Binding-site contacts:
Ligand atom O3 contacts residue ASN133 of chain 1.D at 3.8 Å.
Ligand atom C6 contacts residue ASP54 of chain 1.D at 3.3 Å.
Ligand atom C3 contacts residue PHE1 of chain 1.D at 4.3 Å (hydrophobic).
Ligand atom C1 contacts residue ILE13 of chain 1.D at 3.9 Å (hydrophobic).
Ligand atom C5 contacts residue TYR48 of chain 1.D at 4.2 Å (hydrophobic).
Ligand atom O5 contacts residue TYR48 of chain 1.D at 3.8 Å.
Ligand atom C3 contacts residue ASN135 of chain 1.D at 4.4 Å.
Ligand atom C6 contacts residue PHE1 of chain 1.D at 4.0 Å (hydrophobic).
Ligand atom C2 contacts residue PHE1 of chain 1.D at 3.6 Å (hydrophobic).
Ligand atom C4 contacts residue ASN135 of chain 1.D at 4.4 Å.
Ligand atom O4 contacts residue ILE52 of chain 1.D at 3.6 Å.
Ligand atom O3 contacts residue ASN135 of chain 1.D at 3.6 Å.
Ligand atom C6 contacts residue ASP47 of chain 1.D at 3.6 Å.
Ligand atom O2 contacts residue PHE1 of chain 1.D at 2.7 Å (h-bond).
Ligand atom C6 contacts residue TYR48 of chain 1.D at 3.7 Å (hydrophobic).
Ligand atom C6 contacts residue ASN46 of chain 1.D at 3.4 Å.
Ligand atom C1 contacts residue PHE1 of chain 1.D at 3.6 Å (hydrophobic).
Ligand atom O6 contacts residue TYR48 of chain 1.D at 4.0 Å.
Ligand atom O4 contacts residue ASP54 of chain 1.D at 3.0 Å (salt-bridge).
Ligand atom C7 contacts residue TYR48 of chain 1.D at 3.5 Å (hydrophobic).
Ligand atom C4 contacts residue PHE1 of chain 1.D at 3.8 Å (hydrophobic).
Ligand atom C6 contacts residue ILE52 of chain 1.D at 4.0 Å (hydrophobic).
Ligand atom O5 contacts residue PHE1 of chain 1.D at 3.0 Å (h-bond).
Ligand atom O4 contacts residue ASN135 of chain 1.D at 3.0 Å.
Ligand atom C5 contacts residue ASP54 of chain 1.D at 4.3 Å.
Ligand atom C5 contacts residue PHE1 of chain 1.D at 3.7 Å (hydrophobic).
Ligand atom C4 contacts residue ASP54 of chain 1.D at 3.6 Å.
Ligand atom O6 contacts residue ASP47 of chain 1.D at 2.8 Å (salt-bridge).
Ligand atom O2 contacts residue ILE13 of chain 1.D at 3.2 Å.
Ligand atom O6 contacts residue PHE1 of chain 1.D at 3.0 Å (h-bond).
Ligand atom O2 contacts residue PHE142 of chain 1.D at 4.4 Å.
Ligand atom O6 contacts residue ASN46 of chain 1.D at 3.3 Å (h-bond).
Ligand atom O6 contacts residue ASP54 of chain 1.D at 2.7 Å (salt-bridge).
Ligand atom O3 contacts residue ASP140 of chain 1.D at 4.1 Å.
Ligand atom O3 contacts residue PHE142 of chain 1.D at 4.1 Å.
Ligand atom C5 contacts residue ILE52 of chain 1.D at 4.3 Å (hydrophobic).
Ligand atom O1 contacts residue TYR48 of chain 1.D at 3.8 Å.
Ligand atom C2 contacts residue ILE13 of chain 1.D at 3.9 Å (hydrophobic).
Ligand atom C1 contacts residue TYR48 of chain 1.D at 4.2 Å (hydrophobic).
Ligand atom O5 contacts residue ASP47 of chain 1.D at 3.6 Å.

The small molecule below binds the protein below.
Small molecule (SMILES): CO[C@H]1O[C@H](CO)[C@@H](O)[C@H](O)[C@@H]1O

Sequence of chain 1.D:
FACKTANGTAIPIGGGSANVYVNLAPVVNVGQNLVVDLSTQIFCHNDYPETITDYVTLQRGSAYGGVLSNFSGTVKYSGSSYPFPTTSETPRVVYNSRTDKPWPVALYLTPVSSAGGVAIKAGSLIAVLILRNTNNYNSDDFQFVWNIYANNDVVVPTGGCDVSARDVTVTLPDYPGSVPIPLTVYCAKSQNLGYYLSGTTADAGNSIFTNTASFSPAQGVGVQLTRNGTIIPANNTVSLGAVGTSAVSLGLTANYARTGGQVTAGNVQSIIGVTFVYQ